Sequence of chain 2.A:
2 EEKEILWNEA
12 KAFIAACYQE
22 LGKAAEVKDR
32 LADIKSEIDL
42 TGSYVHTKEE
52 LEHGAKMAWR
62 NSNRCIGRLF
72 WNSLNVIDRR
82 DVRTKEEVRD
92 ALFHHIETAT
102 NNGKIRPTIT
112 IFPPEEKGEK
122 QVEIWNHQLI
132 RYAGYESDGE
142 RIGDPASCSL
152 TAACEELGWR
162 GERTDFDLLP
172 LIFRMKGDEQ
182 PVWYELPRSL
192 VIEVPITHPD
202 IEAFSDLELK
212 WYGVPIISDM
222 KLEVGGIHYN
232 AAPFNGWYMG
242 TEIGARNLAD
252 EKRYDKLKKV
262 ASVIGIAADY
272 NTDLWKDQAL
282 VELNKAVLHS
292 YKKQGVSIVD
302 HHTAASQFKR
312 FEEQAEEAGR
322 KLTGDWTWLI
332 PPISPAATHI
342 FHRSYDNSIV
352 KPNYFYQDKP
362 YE

The small molecule below binds the protein below.
Small molecule (SMILES): [H]/N=C(\Nc1cccc(COC[C@@H]2C[C@H](OCc3cccc(N/C(=N\[H])c4cccs4)c3)CN2)c1)c1cccs1

Binding-site contacts:
Ligand atom C26 contacts residue GLU243 of chain 2.A at 3.5 Å.
Ligand atom N07 contacts residue HIS128 of chain 2.A at 3.4 Å.
Ligand atom C5' contacts residue HEM1 of chain 2.B at 3.6 Å.
Ligand atom C24 contacts residue PRO216 of chain 2.A at 3.5 Å (hydrophobic).
Ligand atom S01 contacts residue LYS360 of chain 2.A at 3.6 Å.
Ligand atom C33 contacts residue HEM1 of chain 2.B at 3.5 Å.
Ligand atom N28 contacts residue TRP238 of chain 2.A at 3.1 Å (h-bond).
Ligand atom C13 contacts residue ALA147 of chain 2.A at 3.5 Å (hydrophobic).
Ligand atom N27 contacts residue GLU243 of chain 2.A at 2.6 Å (salt-bridge).
Ligand atom C22 contacts residue PHE235 of chain 2.A at 3.5 Å (hydrophobic).
Ligand atom C35 contacts residue ILE218 of chain 2.A at 3.5 Å (hydrophobic).
Ligand atom C23 contacts residue PHE235 of chain 2.A at 3.6 Å (hydrophobic).
Ligand atom C03 contacts residue ILE125 of chain 2.A at 3.3 Å (hydrophobic).
Ligand atom C03 contacts residue ASP220 of chain 2.A at 3.4 Å.
Ligand atom N08 contacts residue LYS360 of chain 2.A at 3.4 Å.
Ligand atom C11 contacts residue HIS128 of chain 2.A at 3.4 Å.
Ligand atom C22 contacts residue GLY237 of chain 2.A at 3.1 Å.
Ligand atom N07 contacts residue ASP220 of chain 2.A at 3.0 Å (salt-bridge).
Ligand atom C22 contacts residue ASN236 of chain 2.A at 3.4 Å.
Ligand atom N28 contacts residue GLU243 of chain 2.A at 2.9 Å (salt-bridge).
Ligand atom C30 contacts residue GLU243 of chain 2.A at 3.5 Å.
Ligand atom C24 contacts residue ILE218 of chain 2.A at 3.5 Å (hydrophobic).
Ligand atom C05 contacts residue ASP220 of chain 2.A at 3.5 Å.
Ligand atom C23 contacts residue PRO216 of chain 2.A at 3.5 Å (hydrophobic).
Ligand atom S21 contacts residue HEM1 of chain 2.B at 3.3 Å (h-bond).
Ligand atom C02 contacts residue ASP220 of chain 2.A at 3.5 Å.
Ligand atom C04 contacts residue TRP126 of chain 2.A at 3.2 Å (hydrophobic).
Ligand atom C16 contacts residue HIS128 of chain 2.A at 3.5 Å.
Ligand atom C37 contacts residue HEM1 of chain 2.B at 3.6 Å.
Ligand atom C35 contacts residue HEM1 of chain 2.B at 3.6 Å.
Ligand atom O18 contacts residue HIS128 of chain 2.A at 3.5 Å.
Ligand atom S21 contacts residue GLY237 of chain 2.A at 3.5 Å (h-bond).
Ligand atom O38 contacts residue HIS128 of chain 2.A at 3.2 Å.
Ligand atom C04 contacts residue ASP220 of chain 2.A at 3.5 Å.
Ligand atom C34 contacts residue ILE218 of chain 2.A at 3.4 Å (hydrophobic).
Ligand atom C4' contacts residue HEM1 of chain 2.B at 3.5 Å.
Ligand atom C31 contacts residue GLU243 of chain 2.A at 3.4 Å.
Ligand atom C3' contacts residue HEM1 of chain 2.B at 2.9 Å.
Ligand atom C06 contacts residue ASP220 of chain 2.A at 3.6 Å.
Ligand atom S01 contacts residue GLN358 of chain 2.A at 3.4 Å (h-bond).